A small-molecule ligand and the protein it binds are described below.
Small molecule (SMILES): CC(=O)N[C@@H]1[C@@H](O)[C@H](O)[C@@H](CO)O[C@H]1O

Sequence of chain 1.A:
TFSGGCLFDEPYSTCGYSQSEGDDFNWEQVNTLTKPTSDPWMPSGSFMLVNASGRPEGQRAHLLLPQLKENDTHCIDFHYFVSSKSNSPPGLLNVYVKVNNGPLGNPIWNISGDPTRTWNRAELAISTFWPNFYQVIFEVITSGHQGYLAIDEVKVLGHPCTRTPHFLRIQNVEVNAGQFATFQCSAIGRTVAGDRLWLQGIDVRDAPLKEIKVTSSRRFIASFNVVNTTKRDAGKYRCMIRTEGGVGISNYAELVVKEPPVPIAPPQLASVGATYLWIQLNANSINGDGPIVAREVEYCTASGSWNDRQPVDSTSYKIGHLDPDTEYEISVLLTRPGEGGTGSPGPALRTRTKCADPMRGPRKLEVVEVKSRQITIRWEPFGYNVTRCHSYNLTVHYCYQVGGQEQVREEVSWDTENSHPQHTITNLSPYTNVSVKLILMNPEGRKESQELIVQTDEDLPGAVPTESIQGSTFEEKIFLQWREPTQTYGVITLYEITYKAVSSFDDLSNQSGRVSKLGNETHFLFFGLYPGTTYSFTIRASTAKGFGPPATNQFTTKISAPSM

Binding-site contacts:
Ligand atom C8 contacts residue TYR432 of chain 1.A at 3.7 Å (hydrophobic).
Ligand atom N2 contacts residue ASN434 of chain 1.A at 2.8 Å (h-bond).
Ligand atom C7 contacts residue GLN456 of chain 1.A at 4.1 Å.
Ligand atom C2 contacts residue ASN434 of chain 1.A at 2.3 Å.
Ligand atom O7 contacts residue TYR432 of chain 1.A at 3.9 Å.
Ligand atom C7 contacts residue TYR432 of chain 1.A at 4.4 Å (hydrophobic).
Ligand atom C1 contacts residue GLN456 of chain 1.A at 3.8 Å.
Ligand atom O7 contacts residue ASN434 of chain 1.A at 3.7 Å.
Ligand atom C5 contacts residue ASN434 of chain 1.A at 3.6 Å.
Ligand atom C7 contacts residue ASN434 of chain 1.A at 3.5 Å.
Ligand atom C4 contacts residue ASN434 of chain 1.A at 4.1 Å.
Ligand atom O5 contacts residue ASN434 of chain 1.A at 2.4 Å (h-bond).
Ligand atom O5 contacts residue GLN456 of chain 1.A at 4.5 Å.
Ligand atom C3 contacts residue ASN434 of chain 1.A at 3.7 Å.
Ligand atom O7 contacts residue GLN456 of chain 1.A at 3.0 Å (h-bond).
Ligand atom C1 contacts residue ASN434 of chain 1.A at 1.4 Å.